The small molecule below binds the protein below.
Small molecule (SMILES): Nc1ccn([C@@H]2O[C@H](CO[P](=O)(O)O[C@H]3[C@@H](O)[C@H](n4ccc(=O)[nH]c4=O)O[C@@H]3CO[P](=O)(O)O[C@H]3[C@@H](O)[C@H](n4ccc(N)nc4=O)O[C@@H]3CO[P](=O)(O)O[C@H]3[C@@H](O)[C@H](n4ccc(=O)[nH]c4=O)O[C@@H]3CO[P](=O)(O)O[C@H]3[C@@H](O)[C@H](n4cnc5c(=O)nc(N)[nH]c54)O[C@@H]3CO[P](=O)(O)O[C@H]3[C@@H](O)[C@H](n4cnc5c(N)ncnc54)O[C@@H]3CO)[C@@H](O)[C@H]2O)c(=O)n1

Sequence of chain 25.C:
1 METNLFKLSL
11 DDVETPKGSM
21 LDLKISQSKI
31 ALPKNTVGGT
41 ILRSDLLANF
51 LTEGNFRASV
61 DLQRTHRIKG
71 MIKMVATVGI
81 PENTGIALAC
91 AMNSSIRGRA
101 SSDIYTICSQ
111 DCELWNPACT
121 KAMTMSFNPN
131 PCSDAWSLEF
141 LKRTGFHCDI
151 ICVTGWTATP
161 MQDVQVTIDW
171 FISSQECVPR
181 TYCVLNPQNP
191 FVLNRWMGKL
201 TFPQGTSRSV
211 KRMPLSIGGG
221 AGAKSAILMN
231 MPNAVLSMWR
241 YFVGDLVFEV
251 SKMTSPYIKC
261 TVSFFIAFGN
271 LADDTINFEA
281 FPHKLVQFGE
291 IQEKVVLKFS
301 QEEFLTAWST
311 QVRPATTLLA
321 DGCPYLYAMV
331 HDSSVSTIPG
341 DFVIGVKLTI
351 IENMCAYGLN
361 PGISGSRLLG

Sequence of chain 30.C:
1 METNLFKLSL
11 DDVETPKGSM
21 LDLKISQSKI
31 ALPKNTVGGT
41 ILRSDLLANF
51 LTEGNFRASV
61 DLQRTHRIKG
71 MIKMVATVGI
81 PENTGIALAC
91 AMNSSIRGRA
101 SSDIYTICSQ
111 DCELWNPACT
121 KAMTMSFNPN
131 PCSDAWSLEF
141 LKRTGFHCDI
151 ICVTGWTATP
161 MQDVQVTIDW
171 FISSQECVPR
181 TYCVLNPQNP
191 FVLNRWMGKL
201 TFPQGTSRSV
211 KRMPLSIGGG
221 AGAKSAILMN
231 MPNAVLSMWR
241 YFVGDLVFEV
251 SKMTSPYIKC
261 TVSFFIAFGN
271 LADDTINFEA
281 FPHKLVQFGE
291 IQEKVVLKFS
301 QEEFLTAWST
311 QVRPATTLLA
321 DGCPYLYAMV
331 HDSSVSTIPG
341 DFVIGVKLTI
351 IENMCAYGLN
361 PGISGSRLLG

Binding-site contacts:
Ligand atom C4' contacts residue MET1 of chain 30.C at 3.9 Å (hydrophobic).
Ligand atom OP1 contacts residue LYS7 of chain 30.C at 3.4 Å (salt-bridge).
Ligand atom OP1 contacts residue SER126 of chain 25.C at 2.8 Å (h-bond).
Ligand atom C5' contacts residue SER126 of chain 25.C at 3.9 Å.
Ligand atom C2 contacts residue VAL192 of chain 25.C at 3.7 Å (hydrophobic).
Ligand atom O3' contacts residue THR3 of chain 30.C at 3.8 Å.
Ligand atom O3' contacts residue SER126 of chain 25.C at 3.3 Å.
Ligand atom O2' contacts residue ARG180 of chain 25.C at 3.9 Å.
Ligand atom O5' contacts residue LYS7 of chain 30.C at 3.4 Å (salt-bridge).
Ligand atom O3' contacts residue GLU2 of chain 30.C at 3.6 Å.
Ligand atom C2 contacts residue ARG180 of chain 25.C at 3.6 Å.
Ligand atom O4' contacts residue MET1 of chain 30.C at 3.7 Å.
Ligand atom N7 contacts residue ILE350 of chain 25.C at 3.8 Å.
Ligand atom OP1 contacts residue THR124 of chain 25.C at 4.0 Å.
Ligand atom OP1 contacts residue THR3 of chain 30.C at 2.9 Å (h-bond).
Ligand atom C6 contacts residue ILE350 of chain 25.C at 3.8 Å (hydrophobic).
Ligand atom C4' contacts residue GLU2 of chain 30.C at 3.5 Å.
Ligand atom OP1 contacts residue THR124 of chain 25.C at 3.8 Å.
Ligand atom C5 contacts residue ILE350 of chain 25.C at 3.6 Å (hydrophobic).
Ligand atom C4' contacts residue SER126 of chain 25.C at 3.4 Å.
Ligand atom N6 contacts residue ILE350 of chain 25.C at 4.0 Å.
Ligand atom O2' contacts residue SER126 of chain 25.C at 3.6 Å (h-bond).
Ligand atom N6 contacts residue THR349 of chain 25.C at 3.9 Å.
Ligand atom O2' contacts residue MET1 of chain 30.C at 3.2 Å (h-bond).
Ligand atom C1' contacts residue ARG180 of chain 25.C at 3.7 Å.
Ligand atom P contacts residue THR3 of chain 30.C at 3.9 Å.
Ligand atom C4' contacts residue THR124 of chain 25.C at 3.6 Å.
Ligand atom P contacts residue SER126 of chain 25.C at 3.7 Å.
Ligand atom O4' contacts residue PRO190 of chain 25.C at 3.2 Å.
Ligand atom N3 contacts residue VAL192 of chain 25.C at 3.4 Å.
Ligand atom C1' contacts residue PRO190 of chain 25.C at 3.9 Å (hydrophobic).
Ligand atom OP1 contacts residue ASN4 of chain 30.C at 3.5 Å.
Ligand atom C5' contacts residue THR124 of chain 25.C at 3.5 Å.
Ligand atom OP2 contacts residue LYS7 of chain 30.C at 2.6 Å (salt-bridge).
Ligand atom C5' contacts residue GLU2 of chain 30.C at 3.2 Å.
Ligand atom P contacts residue LYS7 of chain 30.C at 3.2 Å.
Ligand atom N3 contacts residue ARG180 of chain 25.C at 4.0 Å.
Ligand atom O4' contacts residue ARG180 of chain 25.C at 4.0 Å.
Ligand atom O2' contacts residue MET125 of chain 25.C at 3.6 Å.
Ligand atom C4 contacts residue VAL192 of chain 25.C at 3.9 Å (hydrophobic).